Sequence of chain 33.E:
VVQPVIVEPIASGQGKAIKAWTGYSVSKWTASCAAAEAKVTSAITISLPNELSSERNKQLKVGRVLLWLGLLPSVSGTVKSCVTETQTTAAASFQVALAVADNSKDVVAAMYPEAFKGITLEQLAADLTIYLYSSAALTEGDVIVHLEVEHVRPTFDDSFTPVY

Sequence of chain 33.D:
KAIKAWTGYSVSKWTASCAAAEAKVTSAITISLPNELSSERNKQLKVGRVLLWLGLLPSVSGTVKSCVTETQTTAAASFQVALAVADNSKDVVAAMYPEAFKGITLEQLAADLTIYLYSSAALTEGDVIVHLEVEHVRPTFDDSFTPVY

Binding-site contacts:
Ligand atom N1 contacts residue THR48 of chain 33.D at 4.0 Å.
Ligand atom N6 contacts residue TYR50 of chain 33.D at 4.2 Å.
Ligand atom C4 contacts residue TRP47 of chain 33.D at 3.9 Å (hydrophobic).
Ligand atom N9 contacts residue TRP47 of chain 33.D at 3.9 Å.
Ligand atom N1 contacts residue TRP47 of chain 33.D at 4.3 Å.
Ligand atom OP2 contacts residue GLY49 of chain 33.E at 4.2 Å.
Ligand atom C5' contacts residue VAL178 of chain 33.E at 4.5 Å (hydrophobic).
Ligand atom N6 contacts residue THR48 of chain 33.D at 3.3 Å (h-bond).
Ligand atom OP2 contacts residue VAL178 of chain 33.E at 4.5 Å.
Ligand atom C8 contacts residue TRP47 of chain 33.D at 3.8 Å (hydrophobic).
Ligand atom N6 contacts residue TRP47 of chain 33.D at 3.8 Å.
Ligand atom C1' contacts residue TRP47 of chain 33.D at 4.3 Å (hydrophobic).
Ligand atom C2 contacts residue TRP47 of chain 33.D at 4.2 Å (hydrophobic).
Ligand atom O4' contacts residue LYS143 of chain 33.D at 4.1 Å.
Ligand atom C5 contacts residue TRP47 of chain 33.D at 3.8 Å (hydrophobic).
Ligand atom O4' contacts residue TRP47 of chain 33.D at 4.1 Å.
Ligand atom C6 contacts residue TRP47 of chain 33.D at 3.9 Å (hydrophobic).
Ligand atom N3 contacts residue TRP47 of chain 33.D at 4.1 Å.
Ligand atom C6 contacts residue THR48 of chain 33.D at 4.2 Å.
Ligand atom N7 contacts residue TRP47 of chain 33.D at 3.7 Å.

A protein and the small-molecule ligand that binds it are described below.
Small molecule (SMILES): Nc1ncnc2c1ncn2[C@@H]1O[C@H](COO[C@@H]2C[C@@H](CO[P](=O)(O)O[C@H]3[C@@H](O)[C@H](n4cnc5c(N)ncnc54)O[C@@H]3COP(=O)=O)O[C@H]2n2ccc(=O)[nH]c2=O)[C@@H](OOP(O)OC[C@H]2O[C@@H](n3ccc(=O)[nH]c3=O)[C@H](O)[C@@H]2O)[C@H]1O.Op1oo1